Sequence of chain 1.C:
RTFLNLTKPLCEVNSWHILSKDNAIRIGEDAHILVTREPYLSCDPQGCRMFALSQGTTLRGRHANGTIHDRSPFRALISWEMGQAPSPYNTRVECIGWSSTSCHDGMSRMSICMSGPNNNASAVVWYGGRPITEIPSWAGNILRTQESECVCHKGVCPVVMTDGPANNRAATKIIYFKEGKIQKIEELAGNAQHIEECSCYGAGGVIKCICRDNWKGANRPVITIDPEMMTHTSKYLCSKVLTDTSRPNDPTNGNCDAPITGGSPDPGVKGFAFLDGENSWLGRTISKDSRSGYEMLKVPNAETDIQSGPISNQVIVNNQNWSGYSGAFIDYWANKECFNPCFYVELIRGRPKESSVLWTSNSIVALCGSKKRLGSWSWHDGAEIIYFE

Sequence of chain 1.A:
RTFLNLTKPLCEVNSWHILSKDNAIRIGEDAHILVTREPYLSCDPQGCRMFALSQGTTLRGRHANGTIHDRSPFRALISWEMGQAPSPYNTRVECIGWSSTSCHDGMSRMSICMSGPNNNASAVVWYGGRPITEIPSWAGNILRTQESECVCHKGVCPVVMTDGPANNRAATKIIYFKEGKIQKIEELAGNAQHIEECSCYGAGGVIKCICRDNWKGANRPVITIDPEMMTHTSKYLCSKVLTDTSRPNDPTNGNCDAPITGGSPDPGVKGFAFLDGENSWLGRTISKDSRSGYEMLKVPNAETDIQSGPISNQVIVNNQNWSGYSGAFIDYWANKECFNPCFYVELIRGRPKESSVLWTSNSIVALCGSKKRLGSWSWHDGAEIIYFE

Binding-site contacts:
Ligand atom C8 contacts residue ASN65 of chain 1.A at 4.4 Å.
Ligand atom C7 contacts residue ASN65 of chain 1.A at 3.3 Å.
Ligand atom O7 contacts residue TYR387 of chain 1.C at 3.6 Å.
Ligand atom O7 contacts residue ASN65 of chain 1.A at 3.4 Å (h-bond).
Ligand atom N2 contacts residue ASN65 of chain 1.A at 3.0 Å (h-bond).
Ligand atom C2 contacts residue TYR387 of chain 1.C at 4.2 Å (hydrophobic).
Ligand atom N2 contacts residue LEU358 of chain 1.A at 4.3 Å.
Ligand atom C1 contacts residue TYR387 of chain 1.C at 4.1 Å (hydrophobic).
Ligand atom C8 contacts residue LEU358 of chain 1.A at 3.5 Å (hydrophobic).
Ligand atom C7 contacts residue LEU358 of chain 1.A at 4.1 Å (hydrophobic).
Ligand atom C5 contacts residue ASN65 of chain 1.A at 4.1 Å.
Ligand atom O5 contacts residue TYR387 of chain 1.C at 4.2 Å.
Ligand atom C2 contacts residue ASN65 of chain 1.A at 2.8 Å.
Ligand atom O5 contacts residue ASN65 of chain 1.A at 2.8 Å (h-bond).
Ligand atom C3 contacts residue ASN65 of chain 1.A at 4.2 Å.
Ligand atom C1 contacts residue ASN65 of chain 1.A at 1.9 Å.

This protein binds this small molecule.
Small molecule (SMILES): CC(=O)N[C@@H]1[C@@H](O)[C@H](O)[C@@H](CO)O[C@H]1O